Sequence of chain 1.I:
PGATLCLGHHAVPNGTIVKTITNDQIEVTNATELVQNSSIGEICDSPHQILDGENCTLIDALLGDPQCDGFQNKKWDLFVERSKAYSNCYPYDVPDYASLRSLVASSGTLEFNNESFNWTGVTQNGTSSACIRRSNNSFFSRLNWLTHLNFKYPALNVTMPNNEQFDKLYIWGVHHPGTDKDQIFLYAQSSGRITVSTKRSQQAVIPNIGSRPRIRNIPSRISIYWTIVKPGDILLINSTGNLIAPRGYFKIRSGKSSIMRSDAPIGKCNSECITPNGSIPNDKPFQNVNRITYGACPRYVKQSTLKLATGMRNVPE

This small molecule binds to this protein.
Small molecule (SMILES): CC(=O)N[C@H]1[C@H](O[C@H]2[C@H](O)[C@@H](NC(C)=O)CO[C@@H]2CO)O[C@H](CO)[C@@H](O)[C@@H]1O

Binding-site contacts:
Ligand atom N2 contacts residue ASN127 of chain 1.I at 3.0 Å (h-bond).
Ligand atom C1 contacts residue SER103 of chain 1.U at 3.5 Å.
Ligand atom C5 contacts residue ARG249 of chain 1.I at 3.2 Å.
Ligand atom C2 contacts residue ARG249 of chain 1.I at 4.3 Å.
Ligand atom C7 contacts residue ASN127 of chain 1.I at 3.9 Å.
Ligand atom O5 contacts residue ARG249 of chain 1.I at 3.3 Å (salt-bridge).
Ligand atom C5 contacts residue ASN127 of chain 1.I at 3.6 Å.
Ligand atom O7 contacts residue ASN127 of chain 1.I at 3.9 Å.
Ligand atom O7 contacts residue ASN116 of chain 1.I at 4.1 Å.
Ligand atom C1 contacts residue ARG249 of chain 1.I at 3.3 Å.
Ligand atom C2 contacts residue ASN127 of chain 1.I at 2.5 Å.
Ligand atom O5 contacts residue SER103 of chain 1.U at 3.7 Å.
Ligand atom C2 contacts residue SER103 of chain 1.U at 4.2 Å.
Ligand atom O6 contacts residue SER103 of chain 1.U at 3.6 Å.
Ligand atom C3 contacts residue ASN127 of chain 1.I at 3.9 Å.
Ligand atom C7 contacts residue GLN126 of chain 1.I at 3.8 Å.
Ligand atom C4 contacts residue ARG249 of chain 1.I at 4.3 Å.
Ligand atom O7 contacts residue GLN126 of chain 1.I at 4.2 Å.
Ligand atom C8 contacts residue GLN126 of chain 1.I at 3.5 Å.
Ligand atom O5 contacts residue ASN127 of chain 1.I at 2.4 Å (h-bond).
Ligand atom C6 contacts residue ARG249 of chain 1.I at 4.0 Å.
Ligand atom C1 contacts residue ASN127 of chain 1.I at 1.4 Å.
Ligand atom C3 contacts residue ARG249 of chain 1.I at 4.4 Å.
Ligand atom C4 contacts residue ASN127 of chain 1.I at 4.2 Å.
Ligand atom N2 contacts residue GLN126 of chain 1.I at 3.5 Å (h-bond).

Sequence of chain 1.U:
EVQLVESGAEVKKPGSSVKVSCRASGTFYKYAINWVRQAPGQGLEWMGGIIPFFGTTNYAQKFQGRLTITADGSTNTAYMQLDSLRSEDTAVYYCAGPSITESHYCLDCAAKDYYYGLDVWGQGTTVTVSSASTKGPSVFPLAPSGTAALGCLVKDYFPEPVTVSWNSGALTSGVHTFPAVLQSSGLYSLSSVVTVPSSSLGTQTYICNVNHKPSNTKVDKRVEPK